Binding-site contacts:
Ligand atom OAE contacts residue LYS183 of chain 1.C at 3.0 Å (salt-bridge).
Ligand atom CAD contacts residue PHE42 of chain 1.C at 3.9 Å (hydrophobic).
Ligand atom CAQ contacts residue ZN1 of chain 1.Q at 2.9 Å.
Ligand atom OAF contacts residue ZN1 of chain 1.Q at 2.1 Å.
Ligand atom OAF contacts residue HIS94 of chain 1.C at 3.2 Å (h-bond).
Ligand atom OAF contacts residue HIS92 of chain 1.C at 3.9 Å.
Ligand atom CAV contacts residue HIS222 of chain 1.C at 3.8 Å.
Ligand atom CAQ contacts residue ZN1 of chain 1.R at 3.8 Å.
Ligand atom NAN contacts residue HIS222 of chain 1.C at 2.9 Å (h-bond).
Ligand atom OAJ contacts residue ASP96 of chain 1.C at 3.1 Å (salt-bridge).
Ligand atom CAZ contacts residue ASP96 of chain 1.C at 3.5 Å.
Ligand atom OAE contacts residue CYS180 of chain 1.C at 3.3 Å.
Ligand atom CAP contacts residue LYS183 of chain 1.C at 3.6 Å.
Ligand atom OAE contacts residue HIS222 of chain 1.C at 2.8 Å (h-bond).
Ligand atom CAP contacts residue HIS222 of chain 1.C at 3.2 Å.
Ligand atom OAI contacts residue ZN1 of chain 1.Q at 3.1 Å.
Ligand atom NAN contacts residue ASP96 of chain 1.C at 3.0 Å (salt-bridge).
Ligand atom OAI contacts residue HIS161 of chain 1.C at 3.5 Å.
Ligand atom OAE contacts residue HIS161 of chain 1.C at 3.8 Å.
Ligand atom CAQ contacts residue HIS94 of chain 1.C at 3.5 Å.
Ligand atom CAT contacts residue ZN1 of chain 1.R at 3.8 Å.
Ligand atom OAI contacts residue ASN192 of chain 1.C at 2.5 Å (h-bond).
Ligand atom CAQ contacts residue ASN192 of chain 1.C at 3.6 Å.
Ligand atom CAT contacts residue HIS222 of chain 1.C at 3.6 Å.
Ligand atom CAS contacts residue HIS222 of chain 1.C at 3.0 Å.
Ligand atom CG contacts residue HIS222 of chain 1.C at 3.7 Å.
Ligand atom OAH contacts residue HIS161 of chain 1.C at 3.8 Å.
Ligand atom CAZ contacts residue ZN1 of chain 1.R at 3.2 Å.
Ligand atom OAH contacts residue LYS183 of chain 1.C at 3.4 Å (salt-bridge).
Ligand atom OAE contacts residue ZN1 of chain 1.R at 2.5 Å.
Ligand atom OAF contacts residue ASP96 of chain 1.C at 3.6 Å (salt-bridge).
Ligand atom CAS contacts residue ZN1 of chain 1.R at 2.7 Å.
Ligand atom CAP contacts residue HIS161 of chain 1.C at 3.9 Å.
Ligand atom OAH contacts residue ASN192 of chain 1.C at 3.2 Å (h-bond).
Ligand atom CAP contacts residue ZN1 of chain 1.R at 3.0 Å.
Ligand atom CB contacts residue VAL45 of chain 1.C at 3.9 Å (hydrophobic).
Ligand atom OAF contacts residue ZN1 of chain 1.R at 3.1 Å.
Ligand atom OAI contacts residue HIS94 of chain 1.C at 3.3 Å (h-bond).
Ligand atom OAF contacts residue HIS161 of chain 1.C at 3.6 Å (h-bond).
Ligand atom NAN contacts residue ZN1 of chain 1.R at 1.9 Å.

Sequence of chain 1.C:
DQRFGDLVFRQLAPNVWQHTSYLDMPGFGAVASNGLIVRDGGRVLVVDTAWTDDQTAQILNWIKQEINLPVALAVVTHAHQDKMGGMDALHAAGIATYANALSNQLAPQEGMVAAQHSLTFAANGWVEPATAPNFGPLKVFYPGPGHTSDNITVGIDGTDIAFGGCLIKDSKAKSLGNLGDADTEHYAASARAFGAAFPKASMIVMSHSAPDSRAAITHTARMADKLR

This protein binds this small molecule.
Small molecule (SMILES): C[C@@H](O)[C@@H](C(=O)O)[C@@H]1NC(C(=O)O)=C(S[C@@H]2CN[C@H](C(=O)N(C)C)C2)[C@@H]1C